Binding-site contacts:
Ligand atom C02 contacts residue HIS128 of chain 2.A at 3.8 Å.
Ligand atom C11 contacts residue ILE218 of chain 2.A at 3.8 Å (hydrophobic).
Ligand atom C10 contacts residue HIS128 of chain 2.A at 3.4 Å.
Ligand atom C23 contacts residue HEM1 of chain 2.B at 3.3 Å.
Ligand atom O09 contacts residue HEM1 of chain 2.B at 3.8 Å.
Ligand atom C08 contacts residue TYR357 of chain 2.A at 3.2 Å (hydrophobic).
Ligand atom C02 contacts residue ASP220 of chain 2.A at 3.6 Å.
Ligand atom C02 contacts residue TYR357 of chain 2.A at 3.4 Å (hydrophobic).
Ligand atom N02 contacts residue HIS128 of chain 2.A at 3.4 Å.
Ligand atom N01 contacts residue TYR357 of chain 2.A at 3.3 Å.
Ligand atom C13 contacts residue ILE218 of chain 2.A at 3.5 Å (hydrophobic).
Ligand atom N1' contacts residue H4B1 of chain 2.C at 3.2 Å (h-bond).
Ligand atom C2' contacts residue TRP329 of chain 2.A at 3.6 Å (hydrophobic).
Ligand atom C2' contacts residue H4B1 of chain 2.C at 3.7 Å.
Ligand atom C27 contacts residue GLY237 of chain 2.A at 3.5 Å.
Ligand atom N22 contacts residue TYR239 of chain 2.A at 3.6 Å.
Ligand atom C03 contacts residue ASP220 of chain 2.A at 3.3 Å.
Ligand atom N21 contacts residue GLU243 of chain 2.A at 2.7 Å (salt-bridge).
Ligand atom N22 contacts residue GLU243 of chain 2.A at 2.8 Å (salt-bridge).
Ligand atom C14 contacts residue HEM1 of chain 2.B at 3.7 Å.
Ligand atom C05 contacts residue TYR357 of chain 2.A at 3.6 Å (hydrophobic).
Ligand atom C25 contacts residue ILE218 of chain 2.A at 3.8 Å (hydrophobic).
Ligand atom C08 contacts residue HEM1 of chain 2.B at 3.6 Å.
Ligand atom C26 contacts residue GLU243 of chain 2.A at 3.4 Å.
Ligand atom C27 contacts residue HEM1 of chain 2.B at 3.5 Å.
Ligand atom N02 contacts residue ASP220 of chain 2.A at 2.6 Å (salt-bridge).
Ligand atom N22 contacts residue TRP238 of chain 2.A at 2.7 Å (h-bond).
Ligand atom C14 contacts residue GLU243 of chain 2.A at 3.1 Å.
Ligand atom C11 contacts residue HEM1 of chain 2.B at 3.4 Å.
Ligand atom C22 contacts residue TRP238 of chain 2.A at 3.7 Å (hydrophobic).
Ligand atom C06 contacts residue HEM1 of chain 2.B at 3.7 Å.
Ligand atom C22 contacts residue GLU243 of chain 2.A at 3.5 Å.
Ligand atom C12 contacts residue HEM1 of chain 2.B at 3.3 Å.
Ligand atom C22 contacts residue HEM1 of chain 2.B at 3.6 Å.
Ligand atom C06 contacts residue TYR357 of chain 2.A at 3.4 Å (hydrophobic).
Ligand atom C27 contacts residue PHE235 of chain 2.A at 3.7 Å (hydrophobic).
Ligand atom C03 contacts residue TYR357 of chain 2.A at 3.6 Å (hydrophobic).
Ligand atom N01 contacts residue HEM1 of chain 2.B at 3.1 Å (h-bond).
Ligand atom C04 contacts residue TYR357 of chain 2.A at 3.7 Å (hydrophobic).
Ligand atom N22 contacts residue HEM1 of chain 2.B at 3.3 Å.

A protein and the small-molecule ligand that binds it are described below.
Small molecule (SMILES): Cc1cc(N)nc(CCCCCO[C@H]2CNC[C@H]2Cc2cc(C)cc(N)n2)c1

Sequence of chain 2.A:
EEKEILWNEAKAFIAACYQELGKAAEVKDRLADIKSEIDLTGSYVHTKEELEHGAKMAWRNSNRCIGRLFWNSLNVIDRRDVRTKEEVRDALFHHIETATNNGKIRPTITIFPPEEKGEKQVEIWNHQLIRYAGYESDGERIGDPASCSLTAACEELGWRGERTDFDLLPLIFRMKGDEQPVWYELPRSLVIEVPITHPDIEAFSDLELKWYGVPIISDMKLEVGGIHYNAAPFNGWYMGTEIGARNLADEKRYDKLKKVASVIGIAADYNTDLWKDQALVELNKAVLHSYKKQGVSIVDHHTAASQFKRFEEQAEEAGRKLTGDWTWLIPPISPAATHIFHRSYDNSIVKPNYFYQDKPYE